A small-molecule ligand and the protein it binds are described below.
Small molecule (SMILES): O=C(O)[C@@H]1O[C@H](O[C@H]2[C@@H](OS(=O)(=O)O)O[C@@H](O)[C@H](NS(=O)(=O)O)[C@H]2O)[C@@H](OS(=O)(=O)O)[C@H](O)[C@@H]1O

Binding-site contacts:
Ligand atom O5 contacts residue HIS155 of chain 6.D at 3.6 Å.
Ligand atom O6A contacts residue LEU62 of chain 6.D at 3.4 Å.
Ligand atom O5 contacts residue ARG157 of chain 6.D at 3.8 Å.
Ligand atom C6 contacts residue LEU62 of chain 6.D at 3.5 Å (hydrophobic).
Ligand atom C5 contacts residue LEU62 of chain 6.D at 3.8 Å (hydrophobic).
Ligand atom C5 contacts residue HIS155 of chain 6.D at 4.0 Å.
Ligand atom C6 contacts residue SER93 of chain 6.D at 4.0 Å.
Ligand atom O4 contacts residue LYS156 of chain 6.D at 3.5 Å.
Ligand atom OAF contacts residue THR4 of chain 6.D at 2.9 Å (h-bond).
Ligand atom O6B contacts residue HIS94 of chain 6.D at 4.0 Å.
Ligand atom C4 contacts residue LYS156 of chain 6.D at 4.0 Å.
Ligand atom O6B contacts residue LEU62 of chain 6.D at 4.0 Å.
Ligand atom O6A contacts residue HIS94 of chain 6.D at 3.2 Å (h-bond).
Ligand atom O3 contacts residue LYS156 of chain 6.D at 3.0 Å.
Ligand atom SAG contacts residue THR4 of chain 6.D at 3.9 Å.
Ligand atom C6 contacts residue HIS155 of chain 6.D at 3.4 Å.
Ligand atom C3 contacts residue LYS156 of chain 6.D at 4.0 Å.
Ligand atom O4 contacts residue SER93 of chain 6.D at 3.0 Å (h-bond).
Ligand atom O6B contacts residue LYS156 of chain 6.D at 3.3 Å.
Ligand atom OAH contacts residue ASP3 of chain 6.D at 4.0 Å.
Ligand atom C2 contacts residue ALA158 of chain 6.D at 3.7 Å (hydrophobic).
Ligand atom C3 contacts residue ALA158 of chain 6.D at 4.0 Å (hydrophobic).
Ligand atom OAH contacts residue ARG157 of chain 6.D at 3.1 Å (salt-bridge).
Ligand atom O6B contacts residue ARG157 of chain 6.D at 3.3 Å (salt-bridge).
Ligand atom O5B contacts residue LYS156 of chain 6.D at 3.3 Å.
Ligand atom O4 contacts residue HIS155 of chain 6.D at 3.5 Å (h-bond).
Ligand atom O6B contacts residue HIS155 of chain 6.D at 3.3 Å (h-bond).
Ligand atom O6A contacts residue SER93 of chain 6.D at 3.2 Å.
Ligand atom C3 contacts residue ARG157 of chain 6.D at 3.7 Å.
Ligand atom SAG contacts residue ARG157 of chain 6.D at 3.6 Å (salt-bridge).
Ligand atom O3 contacts residue ALA158 of chain 6.D at 3.0 Å (h-bond).
Ligand atom O6A contacts residue HIS155 of chain 6.D at 3.8 Å.
Ligand atom OAH contacts residue THR4 of chain 6.D at 3.7 Å.
Ligand atom O3 contacts residue ARG157 of chain 6.D at 3.3 Å (salt-bridge).
Ligand atom O5 contacts residue LYS156 of chain 6.D at 3.4 Å.
Ligand atom OAH contacts residue LEU2 of chain 6.D at 2.8 Å (h-bond).
Ligand atom C6 contacts residue HIS94 of chain 6.D at 3.9 Å.
Ligand atom OAF contacts residue ARG157 of chain 6.D at 2.8 Å (salt-bridge).
Ligand atom OAF contacts residue ALA158 of chain 6.D at 3.3 Å.
Ligand atom OBI contacts residue LYS156 of chain 6.D at 4.0 Å.

Sequence of chain 6.D:
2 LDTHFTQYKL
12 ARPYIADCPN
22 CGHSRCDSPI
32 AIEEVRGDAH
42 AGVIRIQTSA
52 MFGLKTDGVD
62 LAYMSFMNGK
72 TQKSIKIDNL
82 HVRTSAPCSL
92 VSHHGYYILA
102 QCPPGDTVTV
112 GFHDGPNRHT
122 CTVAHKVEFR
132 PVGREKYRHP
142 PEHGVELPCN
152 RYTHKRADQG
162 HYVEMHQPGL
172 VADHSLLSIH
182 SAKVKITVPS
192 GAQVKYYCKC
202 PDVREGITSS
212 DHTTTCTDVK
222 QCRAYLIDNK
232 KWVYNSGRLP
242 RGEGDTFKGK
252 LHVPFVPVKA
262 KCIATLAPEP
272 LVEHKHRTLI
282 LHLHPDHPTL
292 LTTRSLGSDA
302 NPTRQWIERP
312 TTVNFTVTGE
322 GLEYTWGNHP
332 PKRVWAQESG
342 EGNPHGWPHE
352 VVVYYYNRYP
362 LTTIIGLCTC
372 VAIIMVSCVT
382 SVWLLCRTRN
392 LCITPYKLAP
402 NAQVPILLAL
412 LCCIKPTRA